This small molecule binds to this protein.
Small molecule (SMILES): CC(=O)N[C@@H]1[C@@H](O)[C@H](O)[C@@H](CO)O[C@H]1O

Sequence of chain 1.A:
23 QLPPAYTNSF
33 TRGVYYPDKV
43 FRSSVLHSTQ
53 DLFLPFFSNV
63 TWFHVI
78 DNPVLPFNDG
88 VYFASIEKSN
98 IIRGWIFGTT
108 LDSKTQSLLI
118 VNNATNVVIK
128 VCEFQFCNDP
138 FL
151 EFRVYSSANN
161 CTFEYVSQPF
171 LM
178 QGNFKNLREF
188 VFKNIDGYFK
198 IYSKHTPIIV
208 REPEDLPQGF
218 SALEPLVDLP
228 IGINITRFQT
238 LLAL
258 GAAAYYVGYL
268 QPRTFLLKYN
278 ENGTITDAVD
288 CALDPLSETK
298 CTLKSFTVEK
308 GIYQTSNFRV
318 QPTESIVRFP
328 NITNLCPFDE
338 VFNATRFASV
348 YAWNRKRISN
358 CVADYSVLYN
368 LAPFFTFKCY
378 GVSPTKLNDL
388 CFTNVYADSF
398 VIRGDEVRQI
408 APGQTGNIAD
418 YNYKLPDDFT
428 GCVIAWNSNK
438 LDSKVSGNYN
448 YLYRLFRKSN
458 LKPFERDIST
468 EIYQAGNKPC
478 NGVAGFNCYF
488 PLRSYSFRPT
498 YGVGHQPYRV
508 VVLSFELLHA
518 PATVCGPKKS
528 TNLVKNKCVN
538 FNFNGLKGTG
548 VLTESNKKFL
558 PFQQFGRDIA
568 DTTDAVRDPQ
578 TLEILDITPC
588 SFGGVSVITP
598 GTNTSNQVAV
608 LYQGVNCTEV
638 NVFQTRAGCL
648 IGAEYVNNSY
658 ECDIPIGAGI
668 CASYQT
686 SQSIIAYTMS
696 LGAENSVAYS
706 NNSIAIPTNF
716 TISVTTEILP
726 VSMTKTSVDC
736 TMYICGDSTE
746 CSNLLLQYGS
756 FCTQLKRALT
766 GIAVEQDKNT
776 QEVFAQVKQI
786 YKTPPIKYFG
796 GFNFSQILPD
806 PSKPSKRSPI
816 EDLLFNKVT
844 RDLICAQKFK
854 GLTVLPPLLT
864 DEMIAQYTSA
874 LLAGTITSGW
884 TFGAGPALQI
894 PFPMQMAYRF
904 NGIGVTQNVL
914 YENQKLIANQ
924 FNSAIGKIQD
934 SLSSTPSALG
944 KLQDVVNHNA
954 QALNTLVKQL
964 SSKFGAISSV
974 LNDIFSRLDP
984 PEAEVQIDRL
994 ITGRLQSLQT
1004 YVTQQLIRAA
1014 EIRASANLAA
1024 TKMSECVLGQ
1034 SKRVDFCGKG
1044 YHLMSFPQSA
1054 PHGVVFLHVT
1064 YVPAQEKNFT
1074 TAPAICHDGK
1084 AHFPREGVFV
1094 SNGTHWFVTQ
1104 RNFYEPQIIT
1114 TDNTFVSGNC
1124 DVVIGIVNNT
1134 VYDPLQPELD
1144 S

Sequence of chain 1.D:
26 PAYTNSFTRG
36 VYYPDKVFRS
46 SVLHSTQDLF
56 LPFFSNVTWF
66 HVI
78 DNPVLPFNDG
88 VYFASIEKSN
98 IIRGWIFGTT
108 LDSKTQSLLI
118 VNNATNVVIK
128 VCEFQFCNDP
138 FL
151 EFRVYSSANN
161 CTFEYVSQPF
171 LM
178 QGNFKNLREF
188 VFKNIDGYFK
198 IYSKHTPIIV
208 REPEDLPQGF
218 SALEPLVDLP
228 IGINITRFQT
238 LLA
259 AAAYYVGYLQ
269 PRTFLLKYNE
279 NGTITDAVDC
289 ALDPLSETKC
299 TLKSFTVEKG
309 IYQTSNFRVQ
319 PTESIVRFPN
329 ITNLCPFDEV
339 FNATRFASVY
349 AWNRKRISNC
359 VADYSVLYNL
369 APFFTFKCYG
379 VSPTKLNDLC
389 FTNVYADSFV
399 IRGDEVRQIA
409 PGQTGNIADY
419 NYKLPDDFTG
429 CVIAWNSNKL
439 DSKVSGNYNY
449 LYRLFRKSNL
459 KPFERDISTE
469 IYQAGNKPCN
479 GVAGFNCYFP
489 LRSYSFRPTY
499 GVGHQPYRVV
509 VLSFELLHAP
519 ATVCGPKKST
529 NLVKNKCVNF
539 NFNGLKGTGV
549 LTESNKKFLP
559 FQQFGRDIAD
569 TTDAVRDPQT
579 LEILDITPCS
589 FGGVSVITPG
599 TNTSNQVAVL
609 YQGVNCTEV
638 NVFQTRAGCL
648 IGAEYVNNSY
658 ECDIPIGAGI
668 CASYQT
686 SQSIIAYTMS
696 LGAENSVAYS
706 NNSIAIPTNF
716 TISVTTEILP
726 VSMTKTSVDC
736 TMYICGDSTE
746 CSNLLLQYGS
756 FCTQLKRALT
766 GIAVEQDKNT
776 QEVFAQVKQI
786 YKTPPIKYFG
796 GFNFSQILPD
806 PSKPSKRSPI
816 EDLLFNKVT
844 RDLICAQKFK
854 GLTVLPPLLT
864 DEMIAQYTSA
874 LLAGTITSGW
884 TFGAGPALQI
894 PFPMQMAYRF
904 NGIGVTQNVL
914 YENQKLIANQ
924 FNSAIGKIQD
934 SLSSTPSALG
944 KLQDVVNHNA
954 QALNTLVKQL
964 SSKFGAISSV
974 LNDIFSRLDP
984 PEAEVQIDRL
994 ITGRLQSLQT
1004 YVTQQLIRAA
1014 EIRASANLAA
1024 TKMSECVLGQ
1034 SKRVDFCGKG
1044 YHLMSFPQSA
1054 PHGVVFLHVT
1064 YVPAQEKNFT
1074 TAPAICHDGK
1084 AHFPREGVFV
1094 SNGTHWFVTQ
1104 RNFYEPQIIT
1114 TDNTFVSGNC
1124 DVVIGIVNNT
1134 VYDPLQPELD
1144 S

Binding-site contacts:
Ligand atom C2 contacts residue ASN706 of chain 1.D at 2.5 Å.
Ligand atom O3 contacts residue ILE791 of chain 1.A at 4.0 Å.
Ligand atom O4 contacts residue TYR793 of chain 1.A at 4.3 Å.
Ligand atom C7 contacts residue ASN706 of chain 1.D at 3.5 Å.
Ligand atom C5 contacts residue ASN706 of chain 1.D at 3.6 Å.
Ligand atom O7 contacts residue SER705 of chain 1.D at 3.0 Å (h-bond).
Ligand atom C1 contacts residue ASN706 of chain 1.D at 1.4 Å.
Ligand atom C1 contacts residue TYR793 of chain 1.A at 3.7 Å (hydrophobic).
Ligand atom C5 contacts residue TYR793 of chain 1.A at 3.6 Å (hydrophobic).
Ligand atom C6 contacts residue TYR793 of chain 1.A at 4.4 Å (hydrophobic).
Ligand atom C4 contacts residue TYR793 of chain 1.A at 4.2 Å (hydrophobic).
Ligand atom O7 contacts residue ASN706 of chain 1.D at 3.2 Å (h-bond).
Ligand atom O5 contacts residue ASN706 of chain 1.D at 2.4 Å (h-bond).
Ligand atom C3 contacts residue ASN706 of chain 1.D at 3.8 Å.
Ligand atom C8 contacts residue TYR704 of chain 1.D at 3.5 Å (hydrophobic).
Ligand atom C7 contacts residue SER705 of chain 1.D at 3.8 Å.
Ligand atom C7 contacts residue TYR704 of chain 1.D at 4.4 Å (hydrophobic).
Ligand atom C3 contacts residue TYR793 of chain 1.A at 4.0 Å (hydrophobic).
Ligand atom C2 contacts residue TYR793 of chain 1.A at 4.3 Å (hydrophobic).
Ligand atom N2 contacts residue ASN706 of chain 1.D at 3.0 Å (h-bond).
Ligand atom C8 contacts residue SER705 of chain 1.D at 3.9 Å.
Ligand atom C4 contacts residue ASN706 of chain 1.D at 4.2 Å.
Ligand atom O5 contacts residue TYR793 of chain 1.A at 4.0 Å.